Sequence of chain 1.O:
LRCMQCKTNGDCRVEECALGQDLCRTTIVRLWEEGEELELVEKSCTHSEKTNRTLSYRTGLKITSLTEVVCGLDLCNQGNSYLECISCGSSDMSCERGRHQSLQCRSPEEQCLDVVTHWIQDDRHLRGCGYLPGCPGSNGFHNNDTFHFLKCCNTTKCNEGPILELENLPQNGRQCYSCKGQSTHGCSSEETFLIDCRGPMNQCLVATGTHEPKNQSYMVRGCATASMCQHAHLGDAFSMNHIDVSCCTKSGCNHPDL

Binding-site contacts:
Ligand atom C1 contacts residue ASN172 of chain 1.O at 1.4 Å.
Ligand atom C3 contacts residue ASN172 of chain 1.O at 4.0 Å.
Ligand atom O5 contacts residue ASN172 of chain 1.O at 2.4 Å (h-bond).
Ligand atom C7 contacts residue GLN121 of chain 1.O at 4.3 Å.
Ligand atom C4 contacts residue ASN172 of chain 1.O at 4.3 Å.
Ligand atom C6 contacts residue ASN172 of chain 1.O at 4.4 Å.
Ligand atom C5 contacts residue ASN172 of chain 1.O at 3.3 Å.
Ligand atom O7 contacts residue ASN172 of chain 1.O at 3.0 Å (h-bond).
Ligand atom N2 contacts residue ASN172 of chain 1.O at 3.1 Å (h-bond).
Ligand atom C2 contacts residue PRO154 of chain 1.O at 4.3 Å (hydrophobic).
Ligand atom C2 contacts residue ASN172 of chain 1.O at 2.7 Å.
Ligand atom C8 contacts residue CYS153 of chain 1.O at 4.3 Å (hydrophobic).
Ligand atom O3 contacts residue PRO154 of chain 1.O at 4.3 Å.
Ligand atom C7 contacts residue ASN172 of chain 1.O at 3.3 Å.
Ligand atom O7 contacts residue GLN121 of chain 1.O at 4.1 Å.
Ligand atom O6 contacts residue ASN172 of chain 1.O at 4.3 Å.
Ligand atom C8 contacts residue GLN121 of chain 1.O at 4.0 Å.

The protein below binds the small molecule below.
Small molecule (SMILES): CC(=O)N[C@@H]1[C@@H](O)[C@H](O)[C@@H](CO)O[C@H]1O